The small molecule below binds the protein below.
Small molecule (SMILES): Cc1cc([C@@H]2CN(C(=O)c3ccc(F)c(Cl)c3)CC(F)(F)C2)n2ncnc2n1

Binding-site contacts:
Ligand atom F26 contacts residue HIS81 of chain 1.C at 3.3 Å.
Ligand atom C22 contacts residue PHE287 of chain 1.C at 3.7 Å (hydrophobic).
Ligand atom C1 contacts residue ILE251 of chain 1.C at 3.5 Å (hydrophobic).
Ligand atom N5 contacts residue ILE251 of chain 1.C at 3.1 Å.
Ligand atom C4 contacts residue PHE287 of chain 1.C at 3.3 Å (hydrophobic).
Ligand atom N7 contacts residue GLN284 of chain 1.C at 3.0 Å (h-bond).
Ligand atom C8 contacts residue GLN284 of chain 1.C at 3.0 Å.
Ligand atom C22 contacts residue MET272 of chain 1.C at 3.6 Å (hydrophobic).
Ligand atom C1 contacts residue LEU234 of chain 1.C at 3.6 Å (hydrophobic).
Ligand atom F28 contacts residue LEU283 of chain 1.C at 3.5 Å.
Ligand atom C6 contacts residue PHE287 of chain 1.C at 3.7 Å (hydrophobic).
Ligand atom N3 contacts residue GLN237 of chain 1.C at 3.0 Å (h-bond).
Ligand atom N9 contacts residue ILE251 of chain 1.C at 3.7 Å.
Ligand atom C20 contacts residue PHE255 of chain 1.C at 3.6 Å (hydrophobic).
Ligand atom C27 contacts residue PHE287 of chain 1.C at 3.7 Å (hydrophobic).
Ligand atom F28 contacts residue PHE287 of chain 1.C at 3.5 Å.
Ligand atom C17 contacts residue LEU195 of chain 1.C at 3.5 Å (hydrophobic).
Ligand atom N7 contacts residue ILE251 of chain 1.C at 3.8 Å.
Ligand atom F28 contacts residue MET272 of chain 1.C at 3.7 Å.
Ligand atom N3 contacts residue ILE251 of chain 1.C at 3.4 Å.
Ligand atom C4 contacts residue GLN237 of chain 1.C at 3.6 Å.
Ligand atom C2 contacts residue ILE251 of chain 1.C at 3.5 Å (hydrophobic).
Ligand atom C16 contacts residue PHE287 of chain 1.C at 3.4 Å (hydrophobic).
Ligand atom F25 contacts residue PHE255 of chain 1.C at 3.0 Å.
Ligand atom C27 contacts residue MET272 of chain 1.C at 3.5 Å (hydrophobic).
Ligand atom N15 contacts residue LEU195 of chain 1.C at 3.2 Å.
Ligand atom C8 contacts residue PHE287 of chain 1.C at 3.7 Å (hydrophobic).
Ligand atom C20 contacts residue MET272 of chain 1.C at 3.6 Å (hydrophobic).
Ligand atom C21 contacts residue MET272 of chain 1.C at 3.4 Å (hydrophobic).
Ligand atom C14 contacts residue LEU195 of chain 1.C at 3.3 Å (hydrophobic).
Ligand atom N7 contacts residue GLN237 of chain 1.C at 3.6 Å (h-bond).
Ligand atom N7 contacts residue PHE287 of chain 1.C at 3.6 Å.
Ligand atom N5 contacts residue PHE287 of chain 1.C at 3.6 Å.
Ligand atom C10 contacts residue TYR80 of chain 1.C at 3.4 Å (hydrophobic).
Ligand atom O19 contacts residue LEU195 of chain 1.C at 3.6 Å.
Ligand atom CL24 contacts residue TYR252 of chain 1.C at 3.1 Å.
Ligand atom C10 contacts residue LEU234 of chain 1.C at 3.8 Å (hydrophobic).
Ligand atom C4 contacts residue ILE251 of chain 1.C at 3.2 Å (hydrophobic).
Ligand atom N3 contacts residue PHE287 of chain 1.C at 3.6 Å.
Ligand atom C6 contacts residue ILE251 of chain 1.C at 3.3 Å (hydrophobic).

Sequence of chain 1.C:
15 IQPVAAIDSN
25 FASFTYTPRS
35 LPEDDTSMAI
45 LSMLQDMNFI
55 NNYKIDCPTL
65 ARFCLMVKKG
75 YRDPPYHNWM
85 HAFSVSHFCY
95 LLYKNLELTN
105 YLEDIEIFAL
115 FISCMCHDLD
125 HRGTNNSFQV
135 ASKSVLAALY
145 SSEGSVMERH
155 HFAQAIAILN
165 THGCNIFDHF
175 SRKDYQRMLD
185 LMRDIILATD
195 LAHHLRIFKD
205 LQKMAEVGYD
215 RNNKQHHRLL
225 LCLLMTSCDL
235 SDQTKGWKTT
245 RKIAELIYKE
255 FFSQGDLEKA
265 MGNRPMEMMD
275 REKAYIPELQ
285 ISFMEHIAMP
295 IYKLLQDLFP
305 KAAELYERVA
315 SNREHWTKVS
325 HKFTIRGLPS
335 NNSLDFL